A protein and the small-molecule ligand that binds it are described below.
Small molecule (SMILES): N#Cc1ccc([C@H]2CCCc3cncn32)cc1

Binding-site contacts:
Ligand atom N17 contacts residue GLU412 of chain 1.C at 3.4 Å.
Ligand atom N17 contacts residue ARG222 of chain 1.C at 3.1 Å (salt-bridge).
Ligand atom C13 contacts residue TRP218 of chain 1.C at 3.7 Å (hydrophobic).
Ligand atom C16 contacts residue ALA415 of chain 1.C at 4.2 Å (hydrophobic).
Ligand atom C05 contacts residue THR420 of chain 1.C at 3.6 Å.
Ligand atom C16 contacts residue TRP362 of chain 1.C at 4.1 Å (hydrophobic).
Ligand atom N04 contacts residue THR420 of chain 1.C at 3.4 Å.
Ligand atom C01 contacts residue ILE590 of chain 1.C at 4.0 Å (hydrophobic).
Ligand atom N06 contacts residue PHE232 of chain 1.C at 4.2 Å.
Ligand atom C16 contacts residue GLU412 of chain 1.C at 3.8 Å.
Ligand atom C08 contacts residue PHE232 of chain 1.C at 3.8 Å (hydrophobic).
Ligand atom C16 contacts residue TRP218 of chain 1.C at 3.8 Å (hydrophobic).
Ligand atom C12 contacts residue TRP218 of chain 1.C at 3.6 Å (hydrophobic).
Ligand atom C08 contacts residue THR420 of chain 1.C at 4.0 Å.
Ligand atom C13 contacts residue GLU412 of chain 1.C at 4.2 Å.
Ligand atom C12 contacts residue PHE232 of chain 1.C at 4.0 Å (hydrophobic).
Ligand atom C09 contacts residue PHE232 of chain 1.C at 3.8 Å (hydrophobic).
Ligand atom C16 contacts residue ARG222 of chain 1.C at 4.2 Å.
Ligand atom C02 contacts residue THR420 of chain 1.C at 3.8 Å.
Ligand atom C11 contacts residue GLY416 of chain 1.C at 4.2 Å.
Ligand atom C07 contacts residue HEM1 of chain 1.K at 3.2 Å.
Ligand atom C01 contacts residue TRP218 of chain 1.C at 4.2 Å (hydrophobic).
Ligand atom C15 contacts residue GLY416 of chain 1.C at 3.3 Å.
Ligand atom C02 contacts residue PHE333 of chain 1.C at 3.8 Å (hydrophobic).
Ligand atom C07 contacts residue PHE232 of chain 1.C at 3.6 Å (hydrophobic).
Ligand atom C05 contacts residue HEM1 of chain 1.K at 3.2 Å.
Ligand atom C09 contacts residue PHE589 of chain 1.C at 4.2 Å (hydrophobic).
Ligand atom C10 contacts residue GLY416 of chain 1.C at 3.6 Å.
Ligand atom N06 contacts residue HEM1 of chain 1.K at 2.3 Å.
Ligand atom C01 contacts residue PHE589 of chain 1.C at 3.6 Å (hydrophobic).
Ligand atom C14 contacts residue GLY416 of chain 1.C at 3.6 Å.
Ligand atom C03 contacts residue THR420 of chain 1.C at 3.6 Å.
Ligand atom C14 contacts residue ALA415 of chain 1.C at 3.7 Å (hydrophobic).
Ligand atom C02 contacts residue ILE590 of chain 1.C at 3.7 Å (hydrophobic).
Ligand atom C03 contacts residue GLY416 of chain 1.C at 4.1 Å.
Ligand atom C01 contacts residue PHE333 of chain 1.C at 4.2 Å (hydrophobic).
Ligand atom C05 contacts residue GLY416 of chain 1.C at 4.1 Å.
Ligand atom N17 contacts residue TRP362 of chain 1.C at 3.6 Å.
Ligand atom C11 contacts residue PHE232 of chain 1.C at 3.8 Å (hydrophobic).
Ligand atom C15 contacts residue ALA415 of chain 1.C at 3.7 Å (hydrophobic).

Sequence of chain 1.C:
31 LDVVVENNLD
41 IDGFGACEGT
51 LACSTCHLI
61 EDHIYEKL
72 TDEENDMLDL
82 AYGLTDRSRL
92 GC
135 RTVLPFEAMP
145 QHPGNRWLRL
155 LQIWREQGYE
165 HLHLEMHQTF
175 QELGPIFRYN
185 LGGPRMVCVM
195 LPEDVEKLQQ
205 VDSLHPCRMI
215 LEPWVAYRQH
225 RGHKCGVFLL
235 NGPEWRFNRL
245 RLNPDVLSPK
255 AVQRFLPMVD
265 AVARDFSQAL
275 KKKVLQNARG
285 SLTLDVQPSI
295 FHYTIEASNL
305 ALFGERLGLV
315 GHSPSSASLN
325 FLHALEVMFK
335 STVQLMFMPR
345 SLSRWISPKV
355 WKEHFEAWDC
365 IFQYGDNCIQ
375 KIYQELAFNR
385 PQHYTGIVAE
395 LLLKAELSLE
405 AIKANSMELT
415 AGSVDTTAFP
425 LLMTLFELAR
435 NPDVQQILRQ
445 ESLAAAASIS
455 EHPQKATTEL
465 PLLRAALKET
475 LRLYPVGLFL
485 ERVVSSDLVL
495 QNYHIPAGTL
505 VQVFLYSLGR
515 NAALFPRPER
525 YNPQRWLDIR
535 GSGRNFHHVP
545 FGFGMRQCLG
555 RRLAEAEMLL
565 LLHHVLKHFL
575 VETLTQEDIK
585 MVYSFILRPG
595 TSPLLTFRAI